The protein below binds the small molecule below.
Small molecule (SMILES): CC(C)(C#Cc1ccc(-c2ccc(Cl)c3c(NS(C)(=O)=O)nn(CC(F)(F)F)c23)c([C@H](Cc2cc(F)cc(F)c2)NC(=O)Cn2nc(C(F)(F)F)c3c2C(F)(F)[C@@H]2C[C@H]32)n1)S(C)(=O)=O

Sequence of chain 2.D:
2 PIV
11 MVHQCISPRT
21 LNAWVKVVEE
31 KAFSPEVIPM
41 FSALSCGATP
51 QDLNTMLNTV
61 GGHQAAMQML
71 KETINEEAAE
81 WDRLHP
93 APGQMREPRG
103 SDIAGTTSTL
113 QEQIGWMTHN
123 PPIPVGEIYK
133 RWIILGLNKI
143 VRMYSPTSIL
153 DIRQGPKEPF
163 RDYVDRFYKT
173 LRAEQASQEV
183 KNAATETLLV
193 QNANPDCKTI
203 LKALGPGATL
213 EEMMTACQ

Sequence of chain 1.C:
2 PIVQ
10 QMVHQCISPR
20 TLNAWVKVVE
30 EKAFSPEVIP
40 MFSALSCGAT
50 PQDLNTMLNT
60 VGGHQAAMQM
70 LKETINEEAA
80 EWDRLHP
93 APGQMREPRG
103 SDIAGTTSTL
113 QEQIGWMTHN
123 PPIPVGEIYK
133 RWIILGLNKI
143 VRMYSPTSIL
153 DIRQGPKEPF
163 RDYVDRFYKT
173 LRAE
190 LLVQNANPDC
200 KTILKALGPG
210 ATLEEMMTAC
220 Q

Binding-site contacts:
Ligand atom C11 contacts residue TYR131 of chain 2.D at 3.3 Å (hydrophobic).
Ligand atom O29 contacts residue LYS71 of chain 2.D at 2.9 Å (salt-bridge).
Ligand atom N17 contacts residue ASN75 of chain 2.D at 3.4 Å (h-bond).
Ligand atom F53 contacts residue LEU173 of chain 1.C at 3.3 Å.
Ligand atom N43 contacts residue ASN58 of chain 2.D at 2.7 Å (h-bond).
Ligand atom C23 contacts residue MET67 of chain 2.D at 3.4 Å (hydrophobic).
Ligand atom C36 contacts residue GLN68 of chain 2.D at 3.3 Å.
Ligand atom F27 contacts residue MET67 of chain 2.D at 3.2 Å.
Ligand atom C21 contacts residue ASN58 of chain 2.D at 3.3 Å.
Ligand atom C19 contacts residue ASN54 of chain 2.D at 3.5 Å.
Ligand atom F53 contacts residue ARG174 of chain 1.C at 3.3 Å.
Ligand atom F26 contacts residue LYS71 of chain 2.D at 3.2 Å.
Ligand atom O50 contacts residue LYS71 of chain 2.D at 3.2 Å.
Ligand atom C45 contacts residue ASN58 of chain 2.D at 3.4 Å.
Ligand atom O51 contacts residue ASN75 of chain 2.D at 2.7 Å (h-bond).
Ligand atom N15 contacts residue LYS71 of chain 2.D at 3.4 Å (salt-bridge).
Ligand atom C12 contacts residue TYR131 of chain 2.D at 3.5 Å (hydrophobic).
Ligand atom F27 contacts residue LEU57 of chain 2.D at 3.1 Å.
Ligand atom C16 contacts residue LYS71 of chain 2.D at 3.3 Å.
Ligand atom C30 contacts residue ASN58 of chain 2.D at 3.5 Å.
Ligand atom C44 contacts residue ASN58 of chain 2.D at 3.3 Å.
Ligand atom O57 contacts residue PRO39 of chain 1.C at 3.4 Å.
Ligand atom C39 contacts residue GLN64 of chain 2.D at 3.4 Å.
Ligand atom O59 contacts residue THR55 of chain 2.D at 3.3 Å.
Ligand atom C58 contacts residue THR55 of chain 2.D at 3.5 Å.
Ligand atom N06 contacts residue ASN58 of chain 2.D at 2.9 Å (h-bond).
Ligand atom F64 contacts residue LEU173 of chain 1.C at 3.3 Å.
Ligand atom F26 contacts residue LEU70 of chain 2.D at 3.4 Å.
Ligand atom F42 contacts residue GLN64 of chain 2.D at 3.3 Å.
Ligand atom F26 contacts residue ILE74 of chain 2.D at 3.2 Å.
Ligand atom O57 contacts residue SER42 of chain 1.C at 3.4 Å (h-bond).
Ligand atom F41 contacts residue LYS71 of chain 2.D at 2.9 Å.
Ligand atom C07 contacts residue THR108 of chain 2.D at 3.5 Å.
Ligand atom C08 contacts residue THR108 of chain 2.D at 3.4 Å.
Ligand atom F64 contacts residue TYR170 of chain 1.C at 3.4 Å.
Ligand atom O59 contacts residue ASN58 of chain 2.D at 2.8 Å (h-bond).
Ligand atom C12 contacts residue ASN54 of chain 2.D at 3.3 Å.
Ligand atom N17 contacts residue LYS71 of chain 2.D at 3.3 Å.
Ligand atom O59 contacts residue ASN54 of chain 2.D at 3.4 Å (h-bond).
Ligand atom C21 contacts residue LEU57 of chain 2.D at 3.5 Å (hydrophobic).